Binding-site contacts:
Ligand atom C1 contacts residue LEU27 of chain 1.A at 4.0 Å (hydrophobic).
Ligand atom C6 contacts residue LEU27 of chain 1.A at 4.4 Å (hydrophobic).
Ligand atom C19 contacts residue THR28 of chain 1.A at 4.1 Å.
Ligand atom C9 contacts residue GLU30 of chain 1.A at 4.1 Å.
Ligand atom C14 contacts residue THR28 of chain 1.A at 3.8 Å.
Ligand atom O34 contacts residue GLU30 of chain 1.A at 4.2 Å.
Ligand atom C3 contacts residue THR28 of chain 1.A at 4.3 Å.
Ligand atom N33 contacts residue LEU27 of chain 1.A at 4.5 Å.
Ligand atom C26 contacts residue GLU30 of chain 1.A at 3.7 Å.
Ligand atom C23 contacts residue LEU27 of chain 1.A at 4.1 Å (hydrophobic).
Ligand atom C2 contacts residue THR28 of chain 1.A at 3.8 Å.
Ligand atom C21 contacts residue THR28 of chain 1.A at 4.4 Å.
Ligand atom O34 contacts residue THR28 of chain 1.A at 3.7 Å.
Ligand atom C10 contacts residue THR28 of chain 1.A at 4.1 Å.
Ligand atom C20 contacts residue THR28 of chain 1.A at 3.6 Å.
Ligand atom C26 contacts residue GLY29 of chain 1.A at 4.3 Å.
Ligand atom N27 contacts residue THR28 of chain 1.A at 3.8 Å.
Ligand atom C25 contacts residue LEU27 of chain 1.A at 4.0 Å (hydrophobic).
Ligand atom C18 contacts residue GLU30 of chain 1.A at 4.3 Å.
Ligand atom C26 contacts residue THR28 of chain 1.A at 3.7 Å.
Ligand atom C13 contacts residue THR28 of chain 1.A at 3.9 Å.
Ligand atom C5 contacts residue THR28 of chain 1.A at 4.5 Å.
Ligand atom N29 contacts residue THR28 of chain 1.A at 3.6 Å.
Ligand atom C21 contacts residue LEU27 of chain 1.A at 3.3 Å (hydrophobic).
Ligand atom N31 contacts residue LEU27 of chain 1.A at 4.2 Å.

This small molecule binds to this protein.
Small molecule (SMILES): COc1cc(N)ccc1-c1ccc2c(-c3nc4c(N5CCN(C)CC5)cccc4[nH]3)n[nH]c2c1

Sequence of chain 1.A:
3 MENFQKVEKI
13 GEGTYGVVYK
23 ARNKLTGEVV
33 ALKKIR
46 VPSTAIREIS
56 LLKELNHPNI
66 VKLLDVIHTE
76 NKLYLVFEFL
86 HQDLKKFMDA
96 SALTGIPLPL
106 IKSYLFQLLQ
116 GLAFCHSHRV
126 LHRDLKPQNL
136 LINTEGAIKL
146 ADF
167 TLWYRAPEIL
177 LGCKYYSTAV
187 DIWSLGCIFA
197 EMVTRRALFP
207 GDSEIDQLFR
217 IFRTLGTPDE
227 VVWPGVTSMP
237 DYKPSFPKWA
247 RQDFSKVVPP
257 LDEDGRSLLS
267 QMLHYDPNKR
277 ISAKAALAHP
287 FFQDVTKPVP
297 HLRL